Sequence of chain 1.A:
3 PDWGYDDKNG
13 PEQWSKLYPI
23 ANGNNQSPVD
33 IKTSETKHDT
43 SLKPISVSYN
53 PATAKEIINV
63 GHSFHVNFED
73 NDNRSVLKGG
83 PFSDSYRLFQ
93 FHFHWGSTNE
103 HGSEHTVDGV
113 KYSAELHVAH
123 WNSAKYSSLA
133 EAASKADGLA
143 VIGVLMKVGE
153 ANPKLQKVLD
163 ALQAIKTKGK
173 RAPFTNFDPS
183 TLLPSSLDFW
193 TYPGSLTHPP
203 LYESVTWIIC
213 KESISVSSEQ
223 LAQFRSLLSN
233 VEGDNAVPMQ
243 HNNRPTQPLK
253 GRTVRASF

A protein and the small-molecule ligand that binds it are described below.
Small molecule (SMILES): CCOC(=O)CCc1ccc(S(N)(=O)=O)cc1

Binding-site contacts:
Ligand atom C3 contacts residue LEU198 of chain 1.A at 3.9 Å (hydrophobic).
Ligand atom O1 contacts residue HIS119 of chain 1.A at 3.2 Å (h-bond).
Ligand atom C9 contacts residue LEU131 of chain 1.A at 4.1 Å (hydrophobic).
Ligand atom O1 contacts residue ZN1 of chain 1.C at 3.0 Å.
Ligand atom C2 contacts residue HIS94 of chain 1.A at 4.1 Å.
Ligand atom C6 contacts residue LEU198 of chain 1.A at 4.0 Å (hydrophobic).
Ligand atom O3 contacts residue GLN92 of chain 1.A at 3.1 Å (h-bond).
Ligand atom C5 contacts residue HIS200 of chain 1.A at 3.6 Å.
Ligand atom C10 contacts residue GLN92 of chain 1.A at 4.0 Å.
Ligand atom C1 contacts residue LEU198 of chain 1.A at 3.9 Å (hydrophobic).
Ligand atom S contacts residue TRP209 of chain 1.A at 4.1 Å.
Ligand atom O2 contacts residue THR199 of chain 1.A at 2.9 Å (h-bond).
Ligand atom S contacts residue HIS119 of chain 1.A at 4.0 Å.
Ligand atom O4 contacts residue LEU131 of chain 1.A at 3.8 Å.
Ligand atom C9 contacts residue GLN92 of chain 1.A at 4.0 Å.
Ligand atom C11 contacts residue GLN92 of chain 1.A at 3.7 Å.
Ligand atom S contacts residue ZN1 of chain 1.C at 3.0 Å.
Ligand atom C11 contacts residue ASN69 of chain 1.A at 3.4 Å.
Ligand atom C10 contacts residue LEU131 of chain 1.A at 4.0 Å (hydrophobic).
Ligand atom O1 contacts residue HIS94 of chain 1.A at 3.8 Å.
Ligand atom O2 contacts residue SER197 of chain 1.A at 3.9 Å.
Ligand atom N contacts residue ZN1 of chain 1.C at 2.1 Å.
Ligand atom C9 contacts residue PHE91 of chain 1.A at 4.0 Å (hydrophobic).
Ligand atom O2 contacts residue TRP209 of chain 1.A at 3.5 Å.
Ligand atom N contacts residue THR199 of chain 1.A at 2.6 Å (h-bond).
Ligand atom S contacts residue THR199 of chain 1.A at 3.8 Å.
Ligand atom O1 contacts residue TRP209 of chain 1.A at 3.5 Å.
Ligand atom C6 contacts residue HIS200 of chain 1.A at 3.4 Å.
Ligand atom O3 contacts residue PHE91 of chain 1.A at 4.0 Å.
Ligand atom C2 contacts residue LEU198 of chain 1.A at 3.8 Å (hydrophobic).
Ligand atom O1 contacts residue VAL143 of chain 1.A at 3.6 Å.
Ligand atom O2 contacts residue LEU198 of chain 1.A at 3.1 Å.
Ligand atom N contacts residue HIS96 of chain 1.A at 3.4 Å (h-bond).
Ligand atom C4 contacts residue LEU198 of chain 1.A at 4.1 Å (hydrophobic).
Ligand atom N contacts residue HIS94 of chain 1.A at 3.6 Å (h-bond).
Ligand atom C8 contacts residue GLN92 of chain 1.A at 3.8 Å.
Ligand atom C8 contacts residue PHE91 of chain 1.A at 3.9 Å (hydrophobic).
Ligand atom N contacts residue HIS119 of chain 1.A at 3.5 Å (h-bond).
Ligand atom C1 contacts residue HIS94 of chain 1.A at 3.9 Å.
Ligand atom C1 contacts residue ZN1 of chain 1.C at 4.0 Å.